Sequence of chain 1.A:
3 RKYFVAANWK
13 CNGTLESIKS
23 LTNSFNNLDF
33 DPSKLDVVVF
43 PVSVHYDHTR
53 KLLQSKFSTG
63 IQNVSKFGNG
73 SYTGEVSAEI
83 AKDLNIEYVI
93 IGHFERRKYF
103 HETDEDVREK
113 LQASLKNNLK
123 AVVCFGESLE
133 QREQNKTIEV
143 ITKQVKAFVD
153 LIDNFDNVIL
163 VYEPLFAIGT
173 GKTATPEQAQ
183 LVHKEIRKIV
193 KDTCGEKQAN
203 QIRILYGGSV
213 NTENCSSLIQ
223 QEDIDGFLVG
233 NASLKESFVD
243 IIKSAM

The small molecule below binds the protein below.
Small molecule (SMILES): O=P(O)(O)OC(CO)CO

Binding-site contacts:
Ligand atom C3 contacts residue LEU230 of chain 1.A at 3.9 Å (hydrophobic).
Ligand atom C1 contacts residue GLY210 of chain 1.A at 4.4 Å.
Ligand atom O4P contacts residue SER73 of chain 1.B at 4.4 Å.
Ligand atom C3 contacts residue VAL231 of chain 1.A at 4.1 Å (hydrophobic).
Ligand atom O31 contacts residue GLY209 of chain 1.A at 3.6 Å.
Ligand atom O2P contacts residue ASN233 of chain 1.A at 3.3 Å (h-bond).
Ligand atom O11 contacts residue LYS12 of chain 1.A at 2.8 Å (salt-bridge).
Ligand atom C1 contacts residue GLY209 of chain 1.A at 3.8 Å.
Ligand atom C1 contacts residue GLY232 of chain 1.A at 3.9 Å.
Ligand atom P contacts residue ASN233 of chain 1.A at 3.6 Å.
Ligand atom O31 contacts residue GLY210 of chain 1.A at 2.7 Å (h-bond).
Ligand atom C2 contacts residue SER211 of chain 1.A at 4.2 Å.
Ligand atom O1P contacts residue ASN233 of chain 1.A at 3.3 Å (h-bond).
Ligand atom C3 contacts residue SER211 of chain 1.A at 3.5 Å.
Ligand atom O2P contacts residue SER211 of chain 1.A at 3.9 Å.
Ligand atom O3P contacts residue ILE170 of chain 1.A at 4.2 Å.
Ligand atom C3 contacts residue VAL212 of chain 1.A at 3.4 Å (hydrophobic).
Ligand atom O31 contacts residue GLY232 of chain 1.A at 3.3 Å (h-bond).
Ligand atom O31 contacts residue VAL231 of chain 1.A at 3.3 Å.
Ligand atom C2 contacts residue GLY210 of chain 1.A at 4.0 Å.
Ligand atom O1P contacts residue GLY232 of chain 1.A at 3.3 Å.
Ligand atom C2 contacts residue GLY232 of chain 1.A at 3.3 Å.
Ligand atom C1 contacts residue LYS12 of chain 1.A at 3.7 Å.
Ligand atom O4P contacts residue ASN233 of chain 1.A at 2.8 Å (h-bond).
Ligand atom O31 contacts residue SER211 of chain 1.A at 4.3 Å.
Ligand atom O31 contacts residue VAL212 of chain 1.A at 3.8 Å.
Ligand atom C2 contacts residue VAL231 of chain 1.A at 4.4 Å (hydrophobic).
Ligand atom O11 contacts residue GLY232 of chain 1.A at 4.3 Å.
Ligand atom P contacts residue SER211 of chain 1.A at 3.9 Å.
Ligand atom C2 contacts residue ASN233 of chain 1.A at 4.3 Å.
Ligand atom O31 contacts residue LEU230 of chain 1.A at 2.6 Å (h-bond).
Ligand atom C3 contacts residue GLY209 of chain 1.A at 4.0 Å.
Ligand atom O11 contacts residue GLY209 of chain 1.A at 4.3 Å.
Ligand atom C2 contacts residue GLY209 of chain 1.A at 4.4 Å.
Ligand atom O3P contacts residue SER211 of chain 1.A at 2.9 Å (h-bond).
Ligand atom C3 contacts residue GLY210 of chain 1.A at 2.9 Å.
Ligand atom O4P contacts residue LYS12 of chain 1.A at 3.7 Å.
Ligand atom C3 contacts residue GLY232 of chain 1.A at 3.3 Å.

Sequence of chain 1.B:
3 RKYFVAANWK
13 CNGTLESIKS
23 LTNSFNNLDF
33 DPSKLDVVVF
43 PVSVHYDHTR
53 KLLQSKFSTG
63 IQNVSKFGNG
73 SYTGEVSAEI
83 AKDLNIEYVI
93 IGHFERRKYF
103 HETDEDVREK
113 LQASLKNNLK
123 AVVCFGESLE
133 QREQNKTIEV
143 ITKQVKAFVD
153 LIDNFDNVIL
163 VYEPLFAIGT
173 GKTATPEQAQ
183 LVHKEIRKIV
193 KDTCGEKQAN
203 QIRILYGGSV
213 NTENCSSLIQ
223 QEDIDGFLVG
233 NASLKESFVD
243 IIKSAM